This protein binds this small molecule.
Small molecule (SMILES): CC(=O)N[C@@H]1[C@@H](O)[C@H](O)[C@@H](CO)O[C@H]1O

Sequence of chain 1.C:
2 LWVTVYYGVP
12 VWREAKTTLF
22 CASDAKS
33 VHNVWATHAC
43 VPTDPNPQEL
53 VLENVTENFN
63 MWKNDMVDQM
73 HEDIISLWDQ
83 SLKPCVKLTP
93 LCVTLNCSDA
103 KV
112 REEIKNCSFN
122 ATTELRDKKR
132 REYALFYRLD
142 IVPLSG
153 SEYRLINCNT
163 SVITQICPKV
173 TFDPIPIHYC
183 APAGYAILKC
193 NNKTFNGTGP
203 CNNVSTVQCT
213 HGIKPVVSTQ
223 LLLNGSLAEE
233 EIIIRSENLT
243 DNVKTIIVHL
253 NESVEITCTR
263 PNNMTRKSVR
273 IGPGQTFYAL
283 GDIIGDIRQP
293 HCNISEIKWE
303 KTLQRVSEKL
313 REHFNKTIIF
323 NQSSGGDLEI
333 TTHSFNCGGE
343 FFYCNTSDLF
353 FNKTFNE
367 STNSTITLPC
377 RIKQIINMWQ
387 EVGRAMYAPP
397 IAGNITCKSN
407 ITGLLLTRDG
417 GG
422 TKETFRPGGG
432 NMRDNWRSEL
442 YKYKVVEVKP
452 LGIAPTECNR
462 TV

Binding-site contacts:
Ligand atom C2 contacts residue ASN240 of chain 1.C at 2.5 Å.
Ligand atom O7 contacts residue ASN240 of chain 1.C at 3.0 Å (h-bond).
Ligand atom C8 contacts residue ASN240 of chain 1.C at 4.3 Å.
Ligand atom C6 contacts residue THR242 of chain 1.C at 3.4 Å.
Ligand atom C7 contacts residue ASN240 of chain 1.C at 3.1 Å.
Ligand atom O5 contacts residue ASN240 of chain 1.C at 2.4 Å (h-bond).
Ligand atom C5 contacts residue THR242 of chain 1.C at 3.3 Å.
Ligand atom C1 contacts residue ASN240 of chain 1.C at 1.4 Å.
Ligand atom N2 contacts residue ASN240 of chain 1.C at 2.9 Å (h-bond).
Ligand atom C5 contacts residue ASN240 of chain 1.C at 3.7 Å.
Ligand atom O5 contacts residue THR242 of chain 1.C at 3.2 Å (h-bond).
Ligand atom C3 contacts residue ASN240 of chain 1.C at 3.8 Å.
Ligand atom O5 contacts residue ASP243 of chain 1.C at 4.0 Å.
Ligand atom C4 contacts residue ASN240 of chain 1.C at 4.2 Å.
Ligand atom C1 contacts residue THR242 of chain 1.C at 3.4 Å.